This small molecule binds to this protein.
Small molecule (SMILES): NN[C@@H](c1nnnn1CCc1ccccc1)C1CCCCC1

Binding-site contacts:
Ligand atom C10 contacts residue ASP219 of chain 1.A at 3.9 Å.
Ligand atom N1 contacts residue ASP219 of chain 1.A at 3.1 Å (salt-bridge).
Ligand atom C8 contacts residue ILE300 of chain 1.A at 3.3 Å (hydrophobic).
Ligand atom C2 contacts residue THR222 of chain 1.A at 3.0 Å.
Ligand atom C9 contacts residue ILE300 of chain 1.A at 4.0 Å (hydrophobic).
Ligand atom N1 contacts residue GLY37 of chain 1.A at 3.8 Å.
Ligand atom C4 contacts residue THR222 of chain 1.A at 4.0 Å.
Ligand atom C6 contacts residue GLY80 of chain 1.A at 3.3 Å.
Ligand atom N2 contacts residue TYR79 of chain 1.A at 3.8 Å.
Ligand atom N4 contacts residue ASP81 of chain 1.A at 3.4 Å.
Ligand atom C9 contacts residue ILE304 of chain 1.A at 3.5 Å (hydrophobic).
Ligand atom N3 contacts residue GLY80 of chain 1.A at 2.9 Å (h-bond).
Ligand atom N contacts residue THR222 of chain 1.A at 3.8 Å.
Ligand atom N2 contacts residue GLY80 of chain 1.A at 3.1 Å (h-bond).
Ligand atom C5 contacts residue ASP81 of chain 1.A at 3.7 Å.
Ligand atom N contacts residue GLY37 of chain 1.A at 4.1 Å.
Ligand atom C2 contacts residue GLY221 of chain 1.A at 3.9 Å.
Ligand atom C contacts residue THR222 of chain 1.A at 3.6 Å.
Ligand atom C contacts residue ASP219 of chain 1.A at 3.2 Å.
Ligand atom C7 contacts residue ILE300 of chain 1.A at 4.1 Å (hydrophobic).
Ligand atom C4 contacts residue ILE304 of chain 1.A at 4.1 Å (hydrophobic).
Ligand atom C14 contacts residue PHE194 of chain 1.A at 4.0 Å (hydrophobic).
Ligand atom N5 contacts residue THR222 of chain 1.A at 4.0 Å.
Ligand atom C6 contacts residue ASP81 of chain 1.A at 3.5 Å.
Ligand atom N3 contacts residue TYR79 of chain 1.A at 3.2 Å.
Ligand atom C11 contacts residue ILE304 of chain 1.A at 3.9 Å (hydrophobic).
Ligand atom C15 contacts residue ASP219 of chain 1.A at 3.5 Å.
Ligand atom C15 contacts residue GLY37 of chain 1.A at 4.0 Å.
Ligand atom N contacts residue ASP219 of chain 1.A at 2.8 Å (salt-bridge).
Ligand atom C9 contacts residue TYR226 of chain 1.A at 3.8 Å (hydrophobic).
Ligand atom C15 contacts residue ILE217 of chain 1.A at 3.8 Å (hydrophobic).
Ligand atom N contacts residue ASP35 of chain 1.A at 2.9 Å (salt-bridge).
Ligand atom N contacts residue GLY221 of chain 1.A at 3.7 Å.
Ligand atom C14 contacts residue ILE217 of chain 1.A at 3.4 Å (hydrophobic).
Ligand atom C3 contacts residue THR222 of chain 1.A at 2.6 Å.
Ligand atom C5 contacts residue GLY80 of chain 1.A at 3.8 Å.
Ligand atom N3 contacts residue ASP81 of chain 1.A at 3.2 Å (salt-bridge).
Ligand atom C7 contacts residue GLY80 of chain 1.A at 4.0 Å.
Ligand atom N1 contacts residue ASP35 of chain 1.A at 3.9 Å.
Ligand atom N4 contacts residue GLY80 of chain 1.A at 4.0 Å.

Sequence of chain 1.A:
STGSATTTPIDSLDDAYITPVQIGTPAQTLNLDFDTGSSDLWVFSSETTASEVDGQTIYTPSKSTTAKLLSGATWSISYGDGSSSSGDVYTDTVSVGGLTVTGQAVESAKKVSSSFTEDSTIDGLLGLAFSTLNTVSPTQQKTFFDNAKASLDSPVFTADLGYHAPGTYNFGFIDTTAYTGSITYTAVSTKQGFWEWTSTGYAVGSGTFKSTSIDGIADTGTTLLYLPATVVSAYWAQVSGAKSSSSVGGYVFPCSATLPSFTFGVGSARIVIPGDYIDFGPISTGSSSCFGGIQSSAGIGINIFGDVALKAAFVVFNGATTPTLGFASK